The protein below binds the small molecule below.
Small molecule (SMILES): O=c1[nH]cnc2c1ncn2[C@@H]1O[C@H](CO)[C@@H](O)[C@H]1O

Binding-site contacts:
Ligand atom O2' contacts residue PHE118 of chain 1.A at 3.6 Å.
Ligand atom C8 contacts residue PHE115 of chain 1.A at 3.9 Å (hydrophobic).
Ligand atom O2' contacts residue LEU95 of chain 1.B at 3.4 Å.
Ligand atom O6 contacts residue ASN45 of chain 1.A at 3.0 Å (h-bond).
Ligand atom C8 contacts residue HIS56 of chain 1.A at 3.6 Å.
Ligand atom N3 contacts residue PHE29 of chain 1.A at 3.5 Å.
Ligand atom C6 contacts residue HIS56 of chain 1.A at 3.5 Å.
Ligand atom N1 contacts residue PHE29 of chain 1.A at 3.4 Å.
Ligand atom C6 contacts residue ASN45 of chain 1.A at 3.7 Å.
Ligand atom N9 contacts residue PHE29 of chain 1.A at 3.6 Å.
Ligand atom N7 contacts residue PHE29 of chain 1.A at 3.5 Å.
Ligand atom C5 contacts residue ASN45 of chain 1.A at 3.8 Å.
Ligand atom C8 contacts residue PHE29 of chain 1.A at 3.6 Å (hydrophobic).
Ligand atom C5 contacts residue PHE29 of chain 1.A at 3.3 Å (hydrophobic).
Ligand atom C5' contacts residue ALA110 of chain 1.A at 3.8 Å (hydrophobic).
Ligand atom C3' contacts residue ASP116 of chain 1.A at 3.5 Å.
Ligand atom O6 contacts residue ALA57 of chain 1.A at 2.8 Å (h-bond).
Ligand atom C4' contacts residue PHE115 of chain 1.A at 3.7 Å (hydrophobic).
Ligand atom C6 contacts residue PHE29 of chain 1.A at 3.2 Å (hydrophobic).
Ligand atom C2 contacts residue GLU58 of chain 1.A at 3.6 Å.
Ligand atom C1' contacts residue PHE115 of chain 1.A at 3.9 Å (hydrophobic).
Ligand atom O6 contacts residue PHE29 of chain 1.A at 3.2 Å.
Ligand atom O5' contacts residue GLU84 of chain 1.A at 3.6 Å (salt-bridge).
Ligand atom O3' contacts residue PHE118 of chain 1.A at 3.7 Å.
Ligand atom O6 contacts residue HIS56 of chain 1.A at 3.3 Å.
Ligand atom N7 contacts residue ASN45 of chain 1.A at 3.2 Å (h-bond).
Ligand atom N7 contacts residue HIS56 of chain 1.A at 3.4 Å (h-bond).
Ligand atom N7 contacts residue TYR161 of chain 1.A at 2.9 Å (h-bond).
Ligand atom C2 contacts residue PHE29 of chain 1.A at 3.4 Å (hydrophobic).
Ligand atom N9 contacts residue HIS56 of chain 1.A at 3.7 Å.
Ligand atom O2' contacts residue HIS56 of chain 1.A at 3.4 Å.
Ligand atom C5 contacts residue HIS56 of chain 1.A at 3.5 Å.
Ligand atom C4 contacts residue PHE29 of chain 1.A at 3.6 Å (hydrophobic).
Ligand atom O4' contacts residue PHE115 of chain 1.A at 3.5 Å.
Ligand atom O4' contacts residue PHE29 of chain 1.A at 3.5 Å.
Ligand atom O3' contacts residue PHE115 of chain 1.A at 3.7 Å.
Ligand atom C8 contacts residue TYR161 of chain 1.A at 3.4 Å (hydrophobic).
Ligand atom N1 contacts residue GLU58 of chain 1.A at 3.0 Å (salt-bridge).
Ligand atom C4 contacts residue HIS56 of chain 1.A at 3.6 Å.
Ligand atom O3' contacts residue ASP116 of chain 1.A at 2.7 Å (salt-bridge).

Sequence of chain 1.A:
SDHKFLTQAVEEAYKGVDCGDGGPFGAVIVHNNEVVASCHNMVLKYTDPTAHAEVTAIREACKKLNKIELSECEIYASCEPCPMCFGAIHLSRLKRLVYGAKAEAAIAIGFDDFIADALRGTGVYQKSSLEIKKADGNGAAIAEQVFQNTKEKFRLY

Sequence of chain 1.B:
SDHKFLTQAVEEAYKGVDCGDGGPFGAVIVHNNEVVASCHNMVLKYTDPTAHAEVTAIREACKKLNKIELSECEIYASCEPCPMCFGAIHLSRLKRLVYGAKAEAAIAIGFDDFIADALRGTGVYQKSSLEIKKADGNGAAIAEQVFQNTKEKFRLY